Binding-site contacts:
Ligand atom F5 contacts residue ILE12 of chain 2.A at 2.7 Å.
Ligand atom F3 contacts residue HIS235 of chain 2.A at 3.4 Å.
Ligand atom C2 contacts residue TRP128 of chain 2.A at 4.1 Å (hydrophobic).
Ligand atom F3 contacts residue ILE209 of chain 2.A at 3.0 Å.
Ligand atom C2 contacts residue ILE12 of chain 2.A at 3.8 Å (hydrophobic).
Ligand atom C contacts residue ILE12 of chain 2.A at 4.3 Å (hydrophobic).
Ligand atom O1 contacts residue THR11 of chain 2.A at 3.6 Å.
Ligand atom C1 contacts residue ILE209 of chain 2.A at 3.9 Å (hydrophobic).
Ligand atom F1 contacts residue SER80 of chain 2.A at 4.1 Å.
Ligand atom F2 contacts residue TRP128 of chain 2.A at 4.0 Å.
Ligand atom O1 contacts residue HIS14 of chain 2.A at 3.6 Å.
Ligand atom F1 contacts residue ILE209 of chain 2.A at 3.8 Å.
Ligand atom O2 contacts residue SER80 of chain 2.A at 2.5 Å (h-bond).
Ligand atom C contacts residue THR11 of chain 2.A at 4.0 Å.
Ligand atom F6 contacts residue LEU146 of chain 2.A at 4.2 Å.
Ligand atom O1 contacts residue LEU157 of chain 2.A at 3.8 Å.
Ligand atom F4 contacts residue LEU178 of chain 2.A at 3.8 Å.
Ligand atom F6 contacts residue ILE12 of chain 2.A at 4.0 Å.
Ligand atom C1 contacts residue LEU157 of chain 2.A at 3.9 Å (hydrophobic).
Ligand atom F6 contacts residue TRP128 of chain 2.A at 3.2 Å.
Ligand atom F4 contacts residue TRP128 of chain 2.A at 3.6 Å.
Ligand atom C contacts residue SER80 of chain 2.A at 3.8 Å.
Ligand atom F4 contacts residue ILE12 of chain 2.A at 4.1 Å.
Ligand atom F5 contacts residue CYS81 of chain 2.A at 3.9 Å.
Ligand atom F3 contacts residue LEU157 of chain 2.A at 3.4 Å.
Ligand atom O1 contacts residue ILE12 of chain 2.A at 3.4 Å (h-bond).
Ligand atom F1 contacts residue PHE210 of chain 2.A at 3.9 Å.
Ligand atom F5 contacts residue THR11 of chain 2.A at 3.7 Å.
Ligand atom F3 contacts residue SER80 of chain 2.A at 3.5 Å.
Ligand atom F2 contacts residue ILE209 of chain 2.A at 4.3 Å.
Ligand atom F1 contacts residue TRP128 of chain 2.A at 3.6 Å.
Ligand atom O1 contacts residue LEU148 of chain 2.A at 3.4 Å.
Ligand atom C1 contacts residue SER80 of chain 2.A at 4.0 Å.
Ligand atom O2 contacts residue CYS81 of chain 2.A at 4.0 Å.
Ligand atom F4 contacts residue CYS81 of chain 2.A at 3.2 Å.
Ligand atom C2 contacts residue CYS81 of chain 2.A at 4.1 Å (hydrophobic).
Ligand atom F2 contacts residue LEU157 of chain 2.A at 3.4 Å.
Ligand atom F6 contacts residue LEU148 of chain 2.A at 3.2 Å.
Ligand atom F2 contacts residue LEU148 of chain 2.A at 3.6 Å.
Ligand atom O2 contacts residue THR11 of chain 2.A at 2.9 Å (h-bond).

Sequence of chain 2.A:
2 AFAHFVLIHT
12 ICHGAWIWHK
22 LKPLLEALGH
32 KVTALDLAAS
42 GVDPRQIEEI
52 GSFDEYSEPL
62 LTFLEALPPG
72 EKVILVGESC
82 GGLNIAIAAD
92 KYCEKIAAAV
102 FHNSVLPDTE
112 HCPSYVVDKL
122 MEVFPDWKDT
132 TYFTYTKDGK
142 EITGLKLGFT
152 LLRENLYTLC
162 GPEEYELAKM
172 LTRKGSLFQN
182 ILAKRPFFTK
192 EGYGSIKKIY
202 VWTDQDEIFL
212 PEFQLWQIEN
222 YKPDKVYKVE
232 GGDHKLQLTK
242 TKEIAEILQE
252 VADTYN

The protein below binds the small molecule below.
Small molecule (SMILES): OC(O)(C(F)(F)F)C(F)(F)F